Sequence of chain 1.B:
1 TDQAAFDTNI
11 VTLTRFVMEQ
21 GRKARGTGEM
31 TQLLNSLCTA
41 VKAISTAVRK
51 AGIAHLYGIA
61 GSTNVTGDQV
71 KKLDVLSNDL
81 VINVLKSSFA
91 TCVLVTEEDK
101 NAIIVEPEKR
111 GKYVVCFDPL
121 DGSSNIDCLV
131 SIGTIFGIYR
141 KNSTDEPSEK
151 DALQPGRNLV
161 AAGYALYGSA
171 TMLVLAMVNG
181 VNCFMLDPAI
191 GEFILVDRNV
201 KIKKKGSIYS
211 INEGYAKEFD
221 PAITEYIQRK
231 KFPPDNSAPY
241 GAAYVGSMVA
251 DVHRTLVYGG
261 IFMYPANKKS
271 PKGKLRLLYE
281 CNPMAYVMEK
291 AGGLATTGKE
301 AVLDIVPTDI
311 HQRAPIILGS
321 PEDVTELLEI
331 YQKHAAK

Binding-site contacts:
Ligand atom C3 contacts residue LEU275 of chain 1.B at 4.0 Å (hydrophobic).
Ligand atom C3 contacts residue MET248 of chain 1.B at 3.6 Å (hydrophobic).
Ligand atom C4 contacts residue MET248 of chain 1.B at 3.6 Å (hydrophobic).
Ligand atom O6 contacts residue TYR264 of chain 1.B at 3.5 Å.
Ligand atom C6 contacts residue LYS274 of chain 1.B at 3.7 Å.
Ligand atom O3 contacts residue SER247 of chain 1.B at 3.5 Å.
Ligand atom O3 contacts residue GLY246 of chain 1.B at 3.8 Å.
Ligand atom O4 contacts residue SER247 of chain 1.B at 3.9 Å.
Ligand atom C6 contacts residue GLY246 of chain 1.B at 3.4 Å.
Ligand atom O3P contacts residue LYS274 of chain 1.B at 3.2 Å (salt-bridge).
Ligand atom P contacts residue TYR215 of chain 1.B at 3.9 Å.
Ligand atom O2 contacts residue GLY246 of chain 1.B at 3.6 Å.
Ligand atom C5 contacts residue GLY246 of chain 1.B at 3.9 Å.
Ligand atom P contacts residue ASN212 of chain 1.B at 3.6 Å.
Ligand atom C6 contacts residue TYR264 of chain 1.B at 4.0 Å (hydrophobic).
Ligand atom O1P contacts residue TYR215 of chain 1.B at 3.9 Å.
Ligand atom P contacts residue TYR244 of chain 1.B at 3.8 Å.
Ligand atom C5 contacts residue LYS274 of chain 1.B at 3.9 Å.
Ligand atom P contacts residue TYR264 of chain 1.B at 3.5 Å.
Ligand atom O6 contacts residue LYS274 of chain 1.B at 2.8 Å (salt-bridge).
Ligand atom C6 contacts residue TYR244 of chain 1.B at 4.0 Å (hydrophobic).
Ligand atom O2 contacts residue GLY122 of chain 1.B at 3.9 Å.
Ligand atom O1P contacts residue TYR244 of chain 1.B at 2.5 Å (h-bond).
Ligand atom P contacts residue LYS274 of chain 1.B at 3.6 Å.
Ligand atom O3P contacts residue TYR215 of chain 1.B at 2.8 Å (h-bond).
Ligand atom O1P contacts residue ASN212 of chain 1.B at 2.9 Å (h-bond).
Ligand atom O5 contacts residue LYS274 of chain 1.B at 3.3 Å (salt-bridge).
Ligand atom O2P contacts residue ASN212 of chain 1.B at 3.7 Å.
Ligand atom C3 contacts residue GLY246 of chain 1.B at 4.0 Å.
Ligand atom O3 contacts residue MET248 of chain 1.B at 2.8 Å (h-bond).
Ligand atom O1P contacts residue TYR264 of chain 1.B at 3.3 Å.
Ligand atom O1 contacts residue GLU280 of chain 1.B at 3.3 Å (salt-bridge).
Ligand atom O3 contacts residue ASP121 of chain 1.B at 3.0 Å (salt-bridge).
Ligand atom O3P contacts residue TYR264 of chain 1.B at 2.7 Å (h-bond).
Ligand atom C5 contacts residue TYR264 of chain 1.B at 3.9 Å (hydrophobic).
Ligand atom O4 contacts residue MET248 of chain 1.B at 3.3 Å (h-bond).
Ligand atom O1 contacts residue LEU275 of chain 1.B at 3.5 Å.
Ligand atom O3P contacts residue ASN212 of chain 1.B at 3.9 Å.
Ligand atom C4 contacts residue GLY246 of chain 1.B at 3.3 Å.
Ligand atom O3 contacts residue GLY122 of chain 1.B at 3.9 Å.

A protein and the small-molecule ligand that binds it are described below.
Small molecule (SMILES): O=P(O)(O)OC[C@H]1O[C@](O)(CO)[C@@H](O)[C@@H]1O